Binding-site contacts:
Ligand atom O7 contacts residue ASN122 of chain 1.C at 3.1 Å (h-bond).
Ligand atom C4 contacts residue ASN119 of chain 1.C at 4.2 Å.
Ligand atom O7 contacts residue ASN119 of chain 1.C at 4.4 Å.
Ligand atom C3 contacts residue ASN119 of chain 1.C at 3.8 Å.
Ligand atom C1 contacts residue ASN119 of chain 1.C at 1.4 Å.
Ligand atom O6 contacts residue ALA120 of chain 1.C at 4.2 Å.
Ligand atom O5 contacts residue ASN119 of chain 1.C at 2.4 Å (h-bond).
Ligand atom C7 contacts residue ASN119 of chain 1.C at 3.9 Å.
Ligand atom N2 contacts residue ASN119 of chain 1.C at 2.9 Å (h-bond).
Ligand atom N2 contacts residue ASN122 of chain 1.C at 3.9 Å.
Ligand atom C2 contacts residue ASN122 of chain 1.C at 4.5 Å.
Ligand atom C7 contacts residue ASN122 of chain 1.C at 3.2 Å.
Ligand atom C8 contacts residue ASN122 of chain 1.C at 3.5 Å.
Ligand atom C2 contacts residue ASN119 of chain 1.C at 2.5 Å.
Ligand atom C5 contacts residue ASN119 of chain 1.C at 3.7 Å.

This protein binds this small molecule.
Small molecule (SMILES): CC(=O)N[C@@H]1[C@@H](O)[C@H](O)[C@@H](CO)O[C@H]1O

Sequence of chain 1.C:
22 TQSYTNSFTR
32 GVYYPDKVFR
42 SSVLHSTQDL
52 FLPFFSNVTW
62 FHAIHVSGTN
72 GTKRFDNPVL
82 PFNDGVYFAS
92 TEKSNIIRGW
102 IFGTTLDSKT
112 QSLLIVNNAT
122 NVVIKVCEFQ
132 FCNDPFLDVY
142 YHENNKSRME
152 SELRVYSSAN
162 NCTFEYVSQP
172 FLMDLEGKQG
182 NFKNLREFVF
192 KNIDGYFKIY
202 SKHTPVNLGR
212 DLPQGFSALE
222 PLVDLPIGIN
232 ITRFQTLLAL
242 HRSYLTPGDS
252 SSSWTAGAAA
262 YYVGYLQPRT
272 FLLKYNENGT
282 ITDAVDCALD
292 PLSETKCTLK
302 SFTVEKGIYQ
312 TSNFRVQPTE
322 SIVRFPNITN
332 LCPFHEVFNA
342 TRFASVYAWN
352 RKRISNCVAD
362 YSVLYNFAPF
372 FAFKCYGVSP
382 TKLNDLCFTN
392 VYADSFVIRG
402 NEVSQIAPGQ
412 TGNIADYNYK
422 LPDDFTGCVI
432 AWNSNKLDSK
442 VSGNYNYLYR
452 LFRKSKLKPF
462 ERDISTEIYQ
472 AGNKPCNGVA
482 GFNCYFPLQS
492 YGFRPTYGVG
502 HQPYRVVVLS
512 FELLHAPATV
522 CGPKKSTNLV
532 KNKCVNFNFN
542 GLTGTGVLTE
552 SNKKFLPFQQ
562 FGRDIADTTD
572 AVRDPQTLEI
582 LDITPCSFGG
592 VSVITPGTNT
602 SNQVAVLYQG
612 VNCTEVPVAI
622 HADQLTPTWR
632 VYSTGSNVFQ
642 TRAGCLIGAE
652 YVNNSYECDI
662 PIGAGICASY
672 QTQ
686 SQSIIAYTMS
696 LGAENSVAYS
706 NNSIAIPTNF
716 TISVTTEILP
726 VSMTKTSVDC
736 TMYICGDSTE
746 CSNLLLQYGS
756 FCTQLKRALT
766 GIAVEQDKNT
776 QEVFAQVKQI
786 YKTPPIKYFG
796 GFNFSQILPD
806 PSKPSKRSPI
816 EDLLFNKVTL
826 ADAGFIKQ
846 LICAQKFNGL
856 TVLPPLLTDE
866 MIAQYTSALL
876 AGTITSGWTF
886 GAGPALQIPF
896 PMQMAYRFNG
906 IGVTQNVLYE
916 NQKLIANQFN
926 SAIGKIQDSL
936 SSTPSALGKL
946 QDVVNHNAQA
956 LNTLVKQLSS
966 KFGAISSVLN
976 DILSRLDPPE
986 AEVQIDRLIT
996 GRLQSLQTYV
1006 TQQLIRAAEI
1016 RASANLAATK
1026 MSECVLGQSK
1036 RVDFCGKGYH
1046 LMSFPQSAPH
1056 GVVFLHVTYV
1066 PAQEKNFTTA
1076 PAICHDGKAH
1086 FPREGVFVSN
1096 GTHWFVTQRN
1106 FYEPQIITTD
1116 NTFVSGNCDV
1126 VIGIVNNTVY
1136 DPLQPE